Sequence of chain 10.A:
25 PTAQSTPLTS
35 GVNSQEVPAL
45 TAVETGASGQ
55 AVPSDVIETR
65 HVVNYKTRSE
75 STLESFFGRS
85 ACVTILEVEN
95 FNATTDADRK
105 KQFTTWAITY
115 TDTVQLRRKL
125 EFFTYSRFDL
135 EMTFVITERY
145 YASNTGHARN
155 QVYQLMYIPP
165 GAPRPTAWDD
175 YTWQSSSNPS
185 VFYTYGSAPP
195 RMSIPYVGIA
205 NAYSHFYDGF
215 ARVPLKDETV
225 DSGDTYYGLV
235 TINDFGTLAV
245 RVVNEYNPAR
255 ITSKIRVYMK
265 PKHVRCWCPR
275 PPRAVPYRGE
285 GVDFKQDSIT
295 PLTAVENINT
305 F

Sequence of chain 9.A:
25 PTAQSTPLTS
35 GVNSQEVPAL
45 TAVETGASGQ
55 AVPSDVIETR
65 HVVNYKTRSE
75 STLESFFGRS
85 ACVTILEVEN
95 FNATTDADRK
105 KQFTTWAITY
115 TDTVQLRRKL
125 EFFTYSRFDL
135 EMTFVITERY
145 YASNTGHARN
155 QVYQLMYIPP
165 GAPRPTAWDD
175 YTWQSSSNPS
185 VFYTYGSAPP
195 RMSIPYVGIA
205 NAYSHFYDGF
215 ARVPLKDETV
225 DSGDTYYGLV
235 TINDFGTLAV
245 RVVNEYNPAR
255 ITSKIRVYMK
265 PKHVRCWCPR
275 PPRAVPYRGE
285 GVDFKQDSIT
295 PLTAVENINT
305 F

The protein below binds the small molecule below.
Small molecule (SMILES): CC(=O)N[C@H]1[C@H]([C@H](O)[C@H](O)CO)O[C@@](O)(C(=O)O)C[C@@H]1O

Binding-site contacts:
Ligand atom O1B contacts residue SER147 of chain 10.A at 3.1 Å (h-bond).
Ligand atom C1 contacts residue PRO252 of chain 9.A at 4.1 Å (hydrophobic).
Ligand atom O1B contacts residue ALA146 of chain 10.A at 3.2 Å.
Ligand atom N5 contacts residue TYR145 of chain 10.A at 2.6 Å (h-bond).
Ligand atom O4 contacts residue TYR145 of chain 10.A at 4.2 Å.
Ligand atom O1A contacts residue PRO252 of chain 9.A at 3.3 Å.
Ligand atom C6 contacts residue ALA146 of chain 10.A at 4.2 Å (hydrophobic).
Ligand atom C11 contacts residue TYR145 of chain 10.A at 3.7 Å (hydrophobic).
Ligand atom O1A contacts residue ALA146 of chain 10.A at 4.2 Å.
Ligand atom C5 contacts residue TYR145 of chain 10.A at 3.3 Å (hydrophobic).
Ligand atom O1B contacts residue ASN148 of chain 10.A at 4.3 Å.
Ligand atom O10 contacts residue TYR250 of chain 9.A at 2.7 Å (h-bond).
Ligand atom C1 contacts residue SER147 of chain 10.A at 3.6 Å.
Ligand atom C10 contacts residue TYR250 of chain 9.A at 3.5 Å (hydrophobic).
Ligand atom O4 contacts residue ASN251 of chain 9.A at 4.2 Å.
Ligand atom O1A contacts residue SER147 of chain 10.A at 2.8 Å (h-bond).
Ligand atom C4 contacts residue TYR145 of chain 10.A at 3.6 Å (hydrophobic).
Ligand atom C11 contacts residue ARG143 of chain 10.A at 4.0 Å.
Ligand atom C9 contacts residue TYR145 of chain 10.A at 4.2 Å (hydrophobic).
Ligand atom C7 contacts residue TYR145 of chain 10.A at 3.8 Å (hydrophobic).
Ligand atom O4 contacts residue PRO252 of chain 9.A at 3.8 Å.
Ligand atom C4 contacts residue PRO252 of chain 9.A at 3.8 Å (hydrophobic).
Ligand atom C10 contacts residue TYR145 of chain 10.A at 3.6 Å (hydrophobic).
Ligand atom C8 contacts residue ALA146 of chain 10.A at 4.4 Å (hydrophobic).
Ligand atom O4 contacts residue TYR250 of chain 9.A at 3.4 Å.
Ligand atom C1 contacts residue ALA146 of chain 10.A at 3.9 Å (hydrophobic).
Ligand atom O8 contacts residue ALA146 of chain 10.A at 3.3 Å.
Ligand atom C3 contacts residue PRO252 of chain 9.A at 3.9 Å (hydrophobic).
Ligand atom N5 contacts residue TYR250 of chain 9.A at 4.4 Å.
Ligand atom C11 contacts residue TYR250 of chain 9.A at 3.7 Å (hydrophobic).
Ligand atom C6 contacts residue TYR145 of chain 10.A at 3.4 Å (hydrophobic).